Sequence of chain 1.B:
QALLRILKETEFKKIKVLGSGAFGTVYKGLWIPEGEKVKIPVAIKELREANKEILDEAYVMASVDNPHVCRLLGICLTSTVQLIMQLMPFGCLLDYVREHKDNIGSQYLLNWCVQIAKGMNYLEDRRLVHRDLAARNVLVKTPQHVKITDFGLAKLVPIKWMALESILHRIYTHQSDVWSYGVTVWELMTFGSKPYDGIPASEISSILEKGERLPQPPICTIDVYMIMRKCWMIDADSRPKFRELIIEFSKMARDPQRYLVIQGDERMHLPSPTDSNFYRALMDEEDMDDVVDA

A protein and the small-molecule ligand that binds it are described below.
Small molecule (SMILES): C=CC(=O)Nc1cc(Nc2nccc(-c3c[nH]c4ccccc34)n2)c(OC)cc1N(C)CCN(C)C

Binding-site contacts:
Ligand atom C11 contacts residue LEU27 of chain 1.B at 3.7 Å (hydrophobic).
Ligand atom N21 contacts residue MET102 of chain 1.B at 3.0 Å (h-bond).
Ligand atom C20 contacts residue MET102 of chain 1.B at 3.5 Å (hydrophobic).
Ligand atom C33 contacts residue ASP164 of chain 1.B at 3.7 Å.
Ligand atom C03 contacts residue LEU27 of chain 1.B at 3.6 Å (hydrophobic).
Ligand atom C35 contacts residue ALA52 of chain 1.B at 3.3 Å (hydrophobic).
Ligand atom C17 contacts residue CYS106 of chain 1.B at 1.8 Å (hydrophobic).
Ligand atom C12 contacts residue ASP109 of chain 1.B at 3.2 Å.
Ligand atom C13 contacts residue GLY105 of chain 1.B at 3.4 Å.
Ligand atom N36 contacts residue GLN100 of chain 1.B at 3.7 Å.
Ligand atom N36 contacts residue MET102 of chain 1.B at 3.1 Å (h-bond).
Ligand atom O02 contacts residue LEU27 of chain 1.B at 3.6 Å.
Ligand atom C24 contacts residue LEU153 of chain 1.B at 3.5 Å (hydrophobic).
Ligand atom N10 contacts residue ASP109 of chain 1.B at 2.6 Å (salt-bridge).
Ligand atom C09 contacts residue ASP109 of chain 1.B at 3.5 Å.
Ligand atom C17 contacts residue ASP109 of chain 1.B at 3.4 Å.
Ligand atom C03 contacts residue MET102 of chain 1.B at 3.5 Å (hydrophobic).
Ligand atom C30 contacts residue THR163 of chain 1.B at 3.2 Å.
Ligand atom C32 contacts residue LYS54 of chain 1.B at 3.5 Å.
Ligand atom N14 contacts residue ASP109 of chain 1.B at 3.7 Å.
Ligand atom C01 contacts residue PRO103 of chain 1.B at 3.3 Å (hydrophobic).
Ligand atom C16 contacts residue ASP109 of chain 1.B at 3.5 Å.
Ligand atom C08 contacts residue ASP109 of chain 1.B at 3.4 Å.
Ligand atom N36 contacts residue ALA52 of chain 1.B at 3.7 Å.
Ligand atom C15 contacts residue CYS106 of chain 1.B at 3.2 Å (hydrophobic).
Ligand atom C31 contacts residue LYS54 of chain 1.B at 3.6 Å.
Ligand atom C30 contacts residue MET99 of chain 1.B at 3.6 Å (hydrophobic).
Ligand atom C20 contacts residue GLY105 of chain 1.B at 3.5 Å.
Ligand atom C16 contacts residue CYS106 of chain 1.B at 2.7 Å (hydrophobic).
Ligand atom C09 contacts residue LEU27 of chain 1.B at 3.2 Å (hydrophobic).
Ligand atom C34 contacts residue LEU153 of chain 1.B at 3.2 Å (hydrophobic).
Ligand atom C19 contacts residue GLY105 of chain 1.B at 3.2 Å.
Ligand atom O02 contacts residue MET102 of chain 1.B at 3.1 Å (h-bond).
Ligand atom C35 contacts residue LEU153 of chain 1.B at 3.5 Å (hydrophobic).
Ligand atom C11 contacts residue ASP109 of chain 1.B at 3.6 Å.
Ligand atom O02 contacts residue LEU101 of chain 1.B at 3.6 Å.
Ligand atom O18 contacts residue CYS106 of chain 1.B at 3.3 Å.
Ligand atom C32 contacts residue ASP164 of chain 1.B at 3.5 Å.
Ligand atom C31 contacts residue THR163 of chain 1.B at 3.3 Å.
Ligand atom C35 contacts residue GLN100 of chain 1.B at 3.2 Å.